A protein and the small-molecule ligand that binds it are described below.
Small molecule (SMILES): Nc1ncnc2c1ncn2[C@@H]1O[C@H](CNCCC#Cc2nc3c(N)ncnc3n2[C@@H]2O[C@H](CO)[C@@H](O)[C@H]2O)[C@@H](O)[C@H]1O

Binding-site contacts:
Ligand atom C18 contacts residue THR161 of chain 1.A at 3.0 Å.
Ligand atom C17 contacts residue PHE74 of chain 1.A at 3.7 Å (hydrophobic).
Ligand atom C1 contacts residue GLU123 of chain 1.A at 3.3 Å.
Ligand atom C17 contacts residue THR161 of chain 1.A at 3.7 Å.
Ligand atom N11 contacts residue TYR75 of chain 1.A at 3.3 Å (h-bond).
Ligand atom C13 contacts residue ASP45 of chain 1.A at 3.7 Å.
Ligand atom N11 contacts residue ASN122 of chain 1.A at 2.9 Å (h-bond).
Ligand atom C1 contacts residue TYR163 of chain 1.A at 3.7 Å (hydrophobic).
Ligand atom N10 contacts residue ASP45 of chain 1.A at 3.5 Å (salt-bridge).
Ligand atom N3 contacts residue ALA185 of chain 4.A at 3.0 Å (h-bond).
Ligand atom N3 contacts residue ASP150 of chain 4.A at 2.8 Å (salt-bridge).
Ligand atom O1 contacts residue GLU123 of chain 1.A at 2.5 Å (salt-bridge).
Ligand atom O1 contacts residue TYR163 of chain 1.A at 3.4 Å (h-bond).
Ligand atom N7 contacts residue ASN122 of chain 1.A at 3.0 Å (h-bond).
Ligand atom C8 contacts residue ILE187 of chain 4.A at 3.5 Å (hydrophobic).
Ligand atom N5 contacts residue TYR163 of chain 1.A at 3.6 Å.
Ligand atom C14 contacts residue ASP45 of chain 1.A at 3.5 Å.
Ligand atom O3 contacts residue ASP45 of chain 1.A at 2.7 Å (salt-bridge).
Ligand atom O1 contacts residue ALA162 of chain 1.A at 3.3 Å.
Ligand atom N9 contacts residue THR161 of chain 1.A at 3.7 Å.
Ligand atom O7 contacts residue ASN122 of chain 1.A at 3.1 Å (h-bond).
Ligand atom N4 contacts residue ALA185 of chain 4.A at 3.5 Å (h-bond).
Ligand atom N4 contacts residue ILE187 of chain 4.A at 3.2 Å.
Ligand atom C7 contacts residue TYR163 of chain 1.A at 3.5 Å (hydrophobic).
Ligand atom C15 contacts residue ASP45 of chain 1.A at 3.7 Å.
Ligand atom N11 contacts residue SER158 of chain 1.A at 3.2 Å (h-bond).
Ligand atom O7 contacts residue GLU123 of chain 1.A at 2.8 Å (salt-bridge).
Ligand atom N8 contacts residue PHE74 of chain 1.A at 3.3 Å.
Ligand atom C18 contacts residue PHE74 of chain 1.A at 3.6 Å (hydrophobic).
Ligand atom O1 contacts residue ASN122 of chain 1.A at 3.3 Å (h-bond).
Ligand atom C17 contacts residue ALA162 of chain 1.A at 3.6 Å (hydrophobic).
Ligand atom N4 contacts residue SER166 of chain 1.A at 3.0 Å (h-bond).
Ligand atom C16 contacts residue ALA162 of chain 1.A at 3.6 Å (hydrophobic).
Ligand atom C2 contacts residue GLU123 of chain 1.A at 3.4 Å.
Ligand atom C6 contacts residue TYR163 of chain 1.A at 3.5 Å (hydrophobic).
Ligand atom N8 contacts residue THR161 of chain 1.A at 2.6 Å (h-bond).
Ligand atom C21 contacts residue ASP45 of chain 1.A at 3.7 Å.
Ligand atom N3 contacts residue TYR163 of chain 1.A at 3.5 Å.
Ligand atom C8 contacts residue SER166 of chain 1.A at 3.1 Å.
Ligand atom C12 contacts residue GLY46 of chain 1.A at 3.6 Å.

Sequence of chain 4.A:
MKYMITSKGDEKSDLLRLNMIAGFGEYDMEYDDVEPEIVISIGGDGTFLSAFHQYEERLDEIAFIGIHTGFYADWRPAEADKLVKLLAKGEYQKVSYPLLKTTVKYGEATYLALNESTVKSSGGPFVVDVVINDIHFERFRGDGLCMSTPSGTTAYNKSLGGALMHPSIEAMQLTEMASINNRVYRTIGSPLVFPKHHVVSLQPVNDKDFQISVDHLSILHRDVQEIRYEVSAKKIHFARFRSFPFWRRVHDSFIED

Sequence of chain 1.A:
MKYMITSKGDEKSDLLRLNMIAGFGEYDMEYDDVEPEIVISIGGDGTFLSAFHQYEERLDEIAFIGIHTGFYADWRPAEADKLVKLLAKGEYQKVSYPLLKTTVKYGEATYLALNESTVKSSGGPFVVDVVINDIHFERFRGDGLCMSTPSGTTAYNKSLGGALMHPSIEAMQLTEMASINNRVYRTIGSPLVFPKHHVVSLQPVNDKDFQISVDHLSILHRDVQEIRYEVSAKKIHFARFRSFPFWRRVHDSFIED